Sequence of chain 1.O:
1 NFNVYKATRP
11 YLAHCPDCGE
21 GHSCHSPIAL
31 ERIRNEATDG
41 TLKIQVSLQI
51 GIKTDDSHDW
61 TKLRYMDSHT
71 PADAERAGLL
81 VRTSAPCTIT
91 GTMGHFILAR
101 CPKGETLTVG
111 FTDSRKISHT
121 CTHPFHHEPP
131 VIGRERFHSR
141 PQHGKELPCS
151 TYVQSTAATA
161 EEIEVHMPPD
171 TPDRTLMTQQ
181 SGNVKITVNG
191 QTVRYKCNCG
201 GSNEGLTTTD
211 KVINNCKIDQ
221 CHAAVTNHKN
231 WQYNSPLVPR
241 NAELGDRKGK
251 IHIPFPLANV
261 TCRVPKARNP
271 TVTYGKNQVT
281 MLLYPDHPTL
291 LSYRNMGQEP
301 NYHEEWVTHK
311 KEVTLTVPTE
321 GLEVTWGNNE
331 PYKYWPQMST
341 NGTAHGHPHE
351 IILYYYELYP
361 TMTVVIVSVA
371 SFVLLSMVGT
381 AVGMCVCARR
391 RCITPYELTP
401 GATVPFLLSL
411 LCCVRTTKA

Sequence of chain 1.N:
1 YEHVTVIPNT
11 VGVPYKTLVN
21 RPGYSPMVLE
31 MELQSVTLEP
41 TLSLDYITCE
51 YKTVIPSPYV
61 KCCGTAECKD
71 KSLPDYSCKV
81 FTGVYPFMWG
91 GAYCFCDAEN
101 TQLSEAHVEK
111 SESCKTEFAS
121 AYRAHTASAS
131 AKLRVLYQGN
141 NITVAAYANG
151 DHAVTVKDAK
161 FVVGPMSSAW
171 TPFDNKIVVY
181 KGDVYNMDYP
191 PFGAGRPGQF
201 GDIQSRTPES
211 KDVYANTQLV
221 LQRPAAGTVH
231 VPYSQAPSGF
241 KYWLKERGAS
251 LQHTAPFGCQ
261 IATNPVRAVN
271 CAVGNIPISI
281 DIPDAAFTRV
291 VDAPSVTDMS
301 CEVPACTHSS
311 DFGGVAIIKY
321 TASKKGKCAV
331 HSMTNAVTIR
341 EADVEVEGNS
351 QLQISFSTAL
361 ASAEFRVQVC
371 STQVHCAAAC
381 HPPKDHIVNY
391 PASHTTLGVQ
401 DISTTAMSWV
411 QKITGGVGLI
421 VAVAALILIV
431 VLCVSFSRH

Binding-site contacts:
Ligand atom C8 contacts residue ASN259 of chain 1.O at 4.2 Å.
Ligand atom C8 contacts residue LEU257 of chain 1.O at 4.1 Å (hydrophobic).
Ligand atom C4 contacts residue ASN259 of chain 1.O at 4.2 Å.
Ligand atom C8 contacts residue ALA258 of chain 1.O at 3.7 Å (hydrophobic).
Ligand atom O4 contacts residue PHE118 of chain 1.N at 4.1 Å.
Ligand atom C8 contacts residue THR116 of chain 1.N at 4.3 Å.
Ligand atom N2 contacts residue THR116 of chain 1.N at 4.1 Å.
Ligand atom C3 contacts residue ASN259 of chain 1.O at 3.7 Å.
Ligand atom O5 contacts residue ASN259 of chain 1.O at 2.3 Å (h-bond).
Ligand atom O6 contacts residue LYS181 of chain 1.N at 3.4 Å (salt-bridge).
Ligand atom C5 contacts residue ASN259 of chain 1.O at 3.7 Å.
Ligand atom C3 contacts residue LYS115 of chain 1.N at 4.3 Å.
Ligand atom O3 contacts residue LYS115 of chain 1.N at 3.6 Å (salt-bridge).
Ligand atom N2 contacts residue ASN259 of chain 1.O at 2.8 Å (h-bond).
Ligand atom C2 contacts residue ASN259 of chain 1.O at 2.4 Å.
Ligand atom O4 contacts residue LYS181 of chain 1.N at 2.7 Å (salt-bridge).
Ligand atom O7 contacts residue ASN259 of chain 1.O at 3.2 Å (h-bond).
Ligand atom C7 contacts residue ASN259 of chain 1.O at 3.2 Å.
Ligand atom C6 contacts residue LYS181 of chain 1.N at 3.4 Å.
Ligand atom C1 contacts residue ASN259 of chain 1.O at 1.4 Å.
Ligand atom C4 contacts residue LYS181 of chain 1.N at 3.6 Å.
Ligand atom C5 contacts residue LYS181 of chain 1.N at 3.4 Å.

This small molecule binds to this protein.
Small molecule (SMILES): CC(=O)N[C@@H]1[C@@H](O)[C@H](O)[C@@H](CO)O[C@H]1O